This protein binds this small molecule.
Small molecule (SMILES): CC(=O)N[C@@H]1[C@@H](O)[C@H](O)[C@@H](CO)O[C@H]1O

Binding-site contacts:
Ligand atom C3 contacts residue ASN95 of chain 1.C at 3.8 Å.
Ligand atom O7 contacts residue ASN95 of chain 1.C at 3.5 Å (h-bond).
Ligand atom C5 contacts residue ASN95 of chain 1.C at 3.7 Å.
Ligand atom C5 contacts residue ALA71 of chain 1.C at 4.5 Å (hydrophobic).
Ligand atom O5 contacts residue ASN95 of chain 1.C at 2.4 Å (h-bond).
Ligand atom C7 contacts residue ASN95 of chain 1.C at 3.4 Å.
Ligand atom N2 contacts residue ASN95 of chain 1.C at 2.9 Å (h-bond).
Ligand atom C1 contacts residue PHE70 of chain 1.C at 4.4 Å (hydrophobic).
Ligand atom C5 contacts residue VAL69 of chain 1.C at 4.1 Å (hydrophobic).
Ligand atom C4 contacts residue ASN95 of chain 1.C at 4.2 Å.
Ligand atom C1 contacts residue ASN95 of chain 1.C at 1.4 Å.
Ligand atom C2 contacts residue ASN95 of chain 1.C at 2.5 Å.
Ligand atom C8 contacts residue ASN95 of chain 1.C at 3.6 Å.
Ligand atom O5 contacts residue ALA71 of chain 1.C at 3.7 Å.
Ligand atom O5 contacts residue PHE70 of chain 1.C at 4.1 Å.
Ligand atom C1 contacts residue ALA71 of chain 1.C at 4.0 Å (hydrophobic).

Sequence of chain 1.C:
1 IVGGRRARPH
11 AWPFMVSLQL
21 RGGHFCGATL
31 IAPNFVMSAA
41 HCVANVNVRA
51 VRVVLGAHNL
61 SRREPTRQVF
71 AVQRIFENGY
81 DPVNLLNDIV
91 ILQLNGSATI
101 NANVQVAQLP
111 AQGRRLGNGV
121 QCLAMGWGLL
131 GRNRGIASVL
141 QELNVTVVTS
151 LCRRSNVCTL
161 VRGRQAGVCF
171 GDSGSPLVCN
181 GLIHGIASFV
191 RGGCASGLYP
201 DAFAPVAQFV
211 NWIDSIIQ